Sequence of chain 1.C:
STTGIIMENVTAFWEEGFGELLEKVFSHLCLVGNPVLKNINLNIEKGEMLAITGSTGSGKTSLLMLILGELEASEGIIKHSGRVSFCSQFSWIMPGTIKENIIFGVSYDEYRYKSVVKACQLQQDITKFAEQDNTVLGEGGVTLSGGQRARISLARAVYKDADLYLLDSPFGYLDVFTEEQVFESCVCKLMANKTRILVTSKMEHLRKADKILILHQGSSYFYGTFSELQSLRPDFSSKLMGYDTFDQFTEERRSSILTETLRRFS

Binding-site contacts:
Ligand atom O4' contacts residue TRP14 of chain 1.C at 3.9 Å.
Ligand atom PG contacts residue MG1 of chain 1.K at 3.4 Å.
Ligand atom C4 contacts residue PHE43 of chain 1.C at 3.7 Å (hydrophobic).
Ligand atom O2B contacts residue LYS77 of chain 1.C at 3.6 Å.
Ligand atom PB contacts residue GLY76 of chain 1.C at 3.8 Å.
Ligand atom O1B contacts residue GLY76 of chain 1.C at 3.2 Å (h-bond).
Ligand atom C5' contacts residue VAL53 of chain 1.C at 4.0 Å (hydrophobic).
Ligand atom O1B contacts residue SER75 of chain 1.C at 3.1 Å (h-bond).
Ligand atom O3A contacts residue SER75 of chain 1.C at 3.8 Å.
Ligand atom O3' contacts residue GLY74 of chain 1.C at 2.3 Å (h-bond).
Ligand atom O2B contacts residue MG1 of chain 1.K at 2.2 Å.
Ligand atom C1' contacts residue TRP14 of chain 1.C at 4.0 Å (hydrophobic).
Ligand atom O2A contacts residue SER79 of chain 1.C at 2.8 Å (h-bond).
Ligand atom O3A contacts residue GLY74 of chain 1.C at 3.6 Å.
Ligand atom C3' contacts residue GLY74 of chain 1.C at 3.3 Å.
Ligand atom O2G contacts residue GLN106 of chain 1.C at 2.9 Å (h-bond).
Ligand atom O1B contacts residue GLY74 of chain 1.C at 3.5 Å (h-bond).
Ligand atom O3A contacts residue GLY76 of chain 1.C at 3.1 Å (h-bond).
Ligand atom O1B contacts residue LYS77 of chain 1.C at 2.8 Å (salt-bridge).
Ligand atom O1G contacts residue LYS77 of chain 1.C at 2.9 Å (salt-bridge).
Ligand atom O2A contacts residue GLY76 of chain 1.C at 3.3 Å.
Ligand atom O1G contacts residue GLY74 of chain 1.C at 3.2 Å (h-bond).
Ligand atom O2B contacts residue THR78 of chain 1.C at 2.8 Å (h-bond).
Ligand atom PG contacts residue LYS77 of chain 1.C at 4.0 Å.
Ligand atom O1G contacts residue THR73 of chain 1.C at 3.5 Å.
Ligand atom O1A contacts residue THR78 of chain 1.C at 3.8 Å.
Ligand atom N1 contacts residue PHE43 of chain 1.C at 3.7 Å.
Ligand atom PB contacts residue LYS77 of chain 1.C at 3.7 Å.
Ligand atom O2A contacts residue LYS77 of chain 1.C at 3.8 Å.
Ligand atom O3A contacts residue LYS77 of chain 1.C at 3.8 Å.
Ligand atom N3B contacts residue GLY74 of chain 1.C at 3.1 Å (h-bond).
Ligand atom O2A contacts residue THR78 of chain 1.C at 3.5 Å (h-bond).
Ligand atom N3 contacts residue PHE43 of chain 1.C at 3.3 Å.
Ligand atom PB contacts residue MG1 of chain 1.K at 3.3 Å.
Ligand atom N3B contacts residue MG1 of chain 1.K at 3.5 Å.
Ligand atom PB contacts residue GLY74 of chain 1.C at 3.8 Å.
Ligand atom O2G contacts residue MG1 of chain 1.K at 2.1 Å.
Ligand atom O4' contacts residue LEU22 of chain 1.C at 4.0 Å.
Ligand atom C2 contacts residue PHE43 of chain 1.C at 3.5 Å (hydrophobic).
Ligand atom PG contacts residue GLY74 of chain 1.C at 3.8 Å.

A protein and the small-molecule ligand that binds it are described below.
Small molecule (SMILES): Nc1ncnc2c1ncn2[C@@H]1O[C@H](CO[P](=O)(O)O[P](=O)(O)NP(=O)(O)O)[C@@H](O)[C@H]1O